The protein below binds the small molecule below.
Small molecule (SMILES): CCCCCCCC(=O)OC[C@H](CO[P](=O)(O)OP(=O)(O)O)OC(=O)CCCCCCC

Sequence of chain 4.A:
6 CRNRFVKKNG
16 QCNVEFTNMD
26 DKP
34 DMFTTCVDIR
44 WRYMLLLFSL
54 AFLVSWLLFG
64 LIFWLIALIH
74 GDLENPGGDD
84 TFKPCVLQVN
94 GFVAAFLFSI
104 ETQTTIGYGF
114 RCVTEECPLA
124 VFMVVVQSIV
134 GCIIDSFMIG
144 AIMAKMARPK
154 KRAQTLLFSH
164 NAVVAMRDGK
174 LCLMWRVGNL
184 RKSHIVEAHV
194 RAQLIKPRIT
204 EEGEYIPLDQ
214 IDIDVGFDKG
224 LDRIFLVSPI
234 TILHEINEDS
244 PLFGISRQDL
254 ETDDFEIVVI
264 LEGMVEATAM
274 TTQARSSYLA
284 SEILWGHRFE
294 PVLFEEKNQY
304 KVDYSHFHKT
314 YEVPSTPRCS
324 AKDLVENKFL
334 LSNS

Sequence of chain 1.A:
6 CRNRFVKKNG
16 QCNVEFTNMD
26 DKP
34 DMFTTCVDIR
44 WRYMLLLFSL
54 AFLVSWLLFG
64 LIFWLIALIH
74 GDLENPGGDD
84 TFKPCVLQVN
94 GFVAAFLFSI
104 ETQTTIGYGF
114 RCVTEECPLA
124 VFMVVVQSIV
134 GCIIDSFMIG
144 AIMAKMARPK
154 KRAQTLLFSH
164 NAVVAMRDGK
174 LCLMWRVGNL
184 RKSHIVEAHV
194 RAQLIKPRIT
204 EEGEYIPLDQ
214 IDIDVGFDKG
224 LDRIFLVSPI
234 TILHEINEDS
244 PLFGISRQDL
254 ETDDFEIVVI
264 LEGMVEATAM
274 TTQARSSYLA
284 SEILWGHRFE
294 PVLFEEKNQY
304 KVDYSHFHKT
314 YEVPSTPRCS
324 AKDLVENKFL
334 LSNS

Binding-site contacts:
Ligand atom C3A contacts residue PHE140 of chain 1.A at 3.8 Å (hydrophobic).
Ligand atom O11 contacts residue ARG43 of chain 4.A at 3.3 Å (salt-bridge).
Ligand atom O21 contacts residue TRP44 of chain 4.A at 3.6 Å.
Ligand atom P1 contacts residue TRP44 of chain 4.A at 4.1 Å.
Ligand atom O1B contacts residue ARG45 of chain 4.A at 3.4 Å.
Ligand atom C1A contacts residue TRP44 of chain 4.A at 4.3 Å (hydrophobic).
Ligand atom O23 contacts residue LYS148 of chain 4.A at 4.2 Å.
Ligand atom C7A contacts residue PHE140 of chain 1.A at 4.2 Å (hydrophobic).
Ligand atom O23 contacts residue ARG43 of chain 4.A at 3.0 Å.
Ligand atom O23 contacts residue TRP44 of chain 4.A at 2.7 Å (h-bond).
Ligand atom C1C contacts residue TRP44 of chain 4.A at 4.4 Å (hydrophobic).
Ligand atom O11 contacts residue ARG45 of chain 4.A at 3.4 Å (salt-bridge).
Ligand atom O22 contacts residue ARG43 of chain 4.A at 3.0 Å (salt-bridge).
Ligand atom C2C contacts residue TRP44 of chain 4.A at 4.4 Å (hydrophobic).
Ligand atom C4A contacts residue PHE140 of chain 1.A at 3.5 Å (hydrophobic).
Ligand atom P1 contacts residue ARG45 of chain 4.A at 4.2 Å.
Ligand atom P2 contacts residue ARG43 of chain 4.A at 3.9 Å.
Ligand atom C1B contacts residue ARG45 of chain 4.A at 4.1 Å.
Ligand atom C3C contacts residue TRP44 of chain 4.A at 4.5 Å (hydrophobic).
Ligand atom C5A contacts residue PHE140 of chain 1.A at 3.8 Å (hydrophobic).
Ligand atom C6A contacts residue PHE140 of chain 1.A at 4.0 Å (hydrophobic).
Ligand atom C3B contacts residue ARG45 of chain 4.A at 4.4 Å.
Ligand atom O12 contacts residue TRP44 of chain 4.A at 3.5 Å.
Ligand atom O1 contacts residue TRP44 of chain 4.A at 3.3 Å.
Ligand atom O12 contacts residue ARG43 of chain 4.A at 3.8 Å.
Ligand atom C2A contacts residue PHE140 of chain 1.A at 4.3 Å (hydrophobic).
Ligand atom P1 contacts residue ARG43 of chain 4.A at 4.0 Å.
Ligand atom O13 contacts residue TRP44 of chain 4.A at 3.7 Å.
Ligand atom O1B contacts residue LEU48 of chain 4.A at 4.3 Å.
Ligand atom P2 contacts residue TRP44 of chain 4.A at 3.8 Å.
Ligand atom C3C contacts residue LEU48 of chain 4.A at 4.5 Å (hydrophobic).
Ligand atom O12 contacts residue ARG45 of chain 4.A at 3.3 Å (salt-bridge).
Ligand atom O2C contacts residue TRP44 of chain 4.A at 3.6 Å.